A small-molecule ligand and the protein it binds are described below.
Small molecule (SMILES): CC(=O)N[C@@H]1[C@@H](O)[C@H](O)[C@@H](CO)O[C@H]1O

Sequence of chain 1.A:
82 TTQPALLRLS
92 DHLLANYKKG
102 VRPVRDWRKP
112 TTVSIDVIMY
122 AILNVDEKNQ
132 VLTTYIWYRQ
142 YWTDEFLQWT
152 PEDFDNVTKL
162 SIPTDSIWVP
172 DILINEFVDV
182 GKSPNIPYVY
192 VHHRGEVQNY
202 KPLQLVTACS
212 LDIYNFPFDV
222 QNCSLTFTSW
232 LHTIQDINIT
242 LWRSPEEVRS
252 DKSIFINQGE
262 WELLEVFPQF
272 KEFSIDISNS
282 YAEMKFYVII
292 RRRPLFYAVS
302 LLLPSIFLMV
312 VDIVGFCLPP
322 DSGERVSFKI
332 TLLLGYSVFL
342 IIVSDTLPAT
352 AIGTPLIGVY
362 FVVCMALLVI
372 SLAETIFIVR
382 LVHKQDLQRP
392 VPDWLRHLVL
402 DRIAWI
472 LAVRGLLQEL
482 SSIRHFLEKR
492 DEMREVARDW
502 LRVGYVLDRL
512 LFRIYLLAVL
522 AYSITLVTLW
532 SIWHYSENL

Binding-site contacts:
Ligand atom C4 contacts residue ASN239 of chain 1.A at 4.2 Å.
Ligand atom C4 contacts residue PHE271 of chain 1.A at 4.4 Å (hydrophobic).
Ligand atom C8 contacts residue ASN239 of chain 1.A at 4.5 Å.
Ligand atom C2 contacts residue ASN239 of chain 1.A at 2.5 Å.
Ligand atom C1 contacts residue PHE271 of chain 1.A at 4.1 Å (hydrophobic).
Ligand atom O5 contacts residue ASN239 of chain 1.A at 2.3 Å (h-bond).
Ligand atom C6 contacts residue THR241 of chain 1.A at 3.9 Å.
Ligand atom C7 contacts residue ILE235 of chain 1.A at 4.5 Å (hydrophobic).
Ligand atom O4 contacts residue PHE271 of chain 1.A at 4.3 Å.
Ligand atom N2 contacts residue ASN239 of chain 1.A at 2.9 Å (h-bond).
Ligand atom O6 contacts residue THR241 of chain 1.A at 3.5 Å.
Ligand atom O5 contacts residue THR241 of chain 1.A at 3.9 Å.
Ligand atom C5 contacts residue ASN239 of chain 1.A at 3.6 Å.
Ligand atom C5 contacts residue PHE271 of chain 1.A at 3.7 Å (hydrophobic).
Ligand atom C3 contacts residue ASN239 of chain 1.A at 3.8 Å.
Ligand atom C8 contacts residue ILE235 of chain 1.A at 3.7 Å (hydrophobic).
Ligand atom C1 contacts residue ASN239 of chain 1.A at 1.4 Å.
Ligand atom C7 contacts residue ASN239 of chain 1.A at 3.3 Å.
Ligand atom C6 contacts residue PHE271 of chain 1.A at 4.4 Å (hydrophobic).
Ligand atom O5 contacts residue PHE271 of chain 1.A at 4.3 Å.
Ligand atom N2 contacts residue ILE235 of chain 1.A at 4.5 Å.
Ligand atom O7 contacts residue ASN239 of chain 1.A at 3.2 Å (h-bond).